The small molecule below binds the protein below.
Small molecule (SMILES): CC[C@H](C)[C@H](NC(=O)[C@@H](N)C(C)C)C(=O)N[C@@H](Cc1ccccc1)C(=O)N1CCC[C@H]1C(=O)N[C@@H](C)C(=O)N[C@@H](CCCCN)C(=O)N[C@@H](CO)C(=O)N[C@@H](CC(C)C)C(=O)O

Sequence of chain 1.G:
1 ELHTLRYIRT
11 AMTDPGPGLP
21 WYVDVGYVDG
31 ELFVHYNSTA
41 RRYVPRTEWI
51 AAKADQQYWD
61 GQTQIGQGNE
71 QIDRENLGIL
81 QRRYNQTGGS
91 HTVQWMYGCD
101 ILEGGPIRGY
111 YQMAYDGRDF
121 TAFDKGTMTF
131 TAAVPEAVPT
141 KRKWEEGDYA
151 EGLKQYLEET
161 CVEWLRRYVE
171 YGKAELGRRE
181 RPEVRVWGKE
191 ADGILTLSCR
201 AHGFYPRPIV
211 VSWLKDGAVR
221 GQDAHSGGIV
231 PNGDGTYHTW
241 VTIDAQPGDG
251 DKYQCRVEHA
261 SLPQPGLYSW

Binding-site contacts:
Ligand atom CG2 contacts residue TYR43 of chain 1.G at 3.4 Å (hydrophobic).
Ligand atom CA contacts residue TYR97 of chain 1.G at 3.7 Å (hydrophobic).
Ligand atom CG1 contacts residue GLN62 of chain 1.G at 3.5 Å.
Ligand atom CE2 contacts residue LEU153 of chain 1.G at 3.7 Å (hydrophobic).
Ligand atom OXT contacts residue ARG83 of chain 1.G at 3.3 Å (salt-bridge).
Ligand atom CB contacts residue TRP144 of chain 1.G at 3.7 Å (hydrophobic).
Ligand atom N contacts residue TYR168 of chain 1.G at 2.8 Å (h-bond).
Ligand atom OXT contacts residue THR140 of chain 1.G at 3.2 Å (h-bond).
Ligand atom O contacts residue ARG9 of chain 1.G at 3.4 Å (salt-bridge).
Ligand atom O contacts residue TYR156 of chain 1.G at 2.7 Å (h-bond).
Ligand atom CG2 contacts residue TYR97 of chain 1.G at 3.5 Å (hydrophobic).
Ligand atom O contacts residue TRP144 of chain 1.G at 3.0 Å (h-bond).
Ligand atom O contacts residue ASN69 of chain 1.G at 3.1 Å (h-bond).
Ligand atom N contacts residue GLN62 of chain 1.G at 3.3 Å (h-bond).
Ligand atom O contacts residue ILE72 of chain 1.G at 3.4 Å.
Ligand atom CD1 contacts residue TYR43 of chain 1.G at 3.4 Å (hydrophobic).
Ligand atom CG2 contacts residue TYR7 of chain 1.G at 3.6 Å (hydrophobic).
Ligand atom OXT contacts residue LYS143 of chain 1.G at 3.4 Å.
Ligand atom CD contacts residue TRP144 of chain 1.G at 3.6 Å (hydrophobic).
Ligand atom OG contacts residue ILE79 of chain 1.G at 3.5 Å.
Ligand atom CE2 contacts residue TYR149 of chain 1.G at 3.4 Å (hydrophobic).
Ligand atom CG2 contacts residue TRP164 of chain 1.G at 3.6 Å (hydrophobic).
Ligand atom CD1 contacts residue TYR156 of chain 1.G at 3.5 Å (hydrophobic).
Ligand atom O contacts residue ILE79 of chain 1.G at 3.6 Å.
Ligand atom CB contacts residue TYR97 of chain 1.G at 3.4 Å (hydrophobic).
Ligand atom N contacts residue ASN69 of chain 1.G at 3.1 Å (h-bond).
Ligand atom N contacts residue TYR97 of chain 1.G at 3.4 Å (h-bond).
Ligand atom N contacts residue ASN76 of chain 1.G at 3.5 Å (h-bond).
Ligand atom C contacts residue ARG83 of chain 1.G at 3.5 Å.
Ligand atom N contacts residue TYR7 of chain 1.G at 2.8 Å (h-bond).
Ligand atom O contacts residue TYR7 of chain 1.G at 3.6 Å.
Ligand atom O contacts residue LYS143 of chain 1.G at 3.1 Å (salt-bridge).
Ligand atom CA contacts residue GLN62 of chain 1.G at 3.6 Å.
Ligand atom O contacts residue ARG83 of chain 1.G at 3.4 Å (salt-bridge).
Ligand atom CG2 contacts residue TYR168 of chain 1.G at 3.6 Å (hydrophobic).
Ligand atom CB contacts residue TYR149 of chain 1.G at 3.6 Å (hydrophobic).
Ligand atom CG1 contacts residue GLN62 of chain 1.G at 3.5 Å.
Ligand atom CB contacts residue ARG9 of chain 1.G at 3.5 Å.
Ligand atom CA contacts residue ASN69 of chain 1.G at 3.4 Å.
Ligand atom O contacts residue ILE65 of chain 1.G at 3.4 Å.